Binding-site contacts:
Ligand atom C2 contacts residue SER146 of chain 1.A at 3.5 Å.
Ligand atom C9 contacts residue ASP199 of chain 1.A at 3.1 Å.
Ligand atom C7 contacts residue ASP151 of chain 1.A at 3.4 Å.
Ligand atom C3 contacts residue SER146 of chain 1.A at 3.8 Å.
Ligand atom C5 contacts residue ASP151 of chain 1.A at 3.4 Å.
Ligand atom N8 contacts residue ASP151 of chain 1.A at 3.6 Å.
Ligand atom N10 contacts residue ALA185 of chain 1.A at 2.9 Å (h-bond).
Ligand atom C7 contacts residue GLY148 of chain 1.A at 3.5 Å.
Ligand atom C2 contacts residue ASN188 of chain 1.A at 3.7 Å.
Ligand atom N8 contacts residue GLY148 of chain 1.A at 3.5 Å.
Ligand atom N10 contacts residue TRP184 of chain 1.A at 3.9 Å.
Ligand atom C4 contacts residue GLY187 of chain 1.A at 3.7 Å.
Ligand atom C5 contacts residue TRP147 of chain 1.A at 3.9 Å (hydrophobic).
Ligand atom N8 contacts residue PRO149 of chain 1.A at 3.4 Å (h-bond).
Ligand atom C9 contacts residue TRP147 of chain 1.A at 3.6 Å (hydrophobic).
Ligand atom C4 contacts residue ALA185 of chain 1.A at 4.0 Å (hydrophobic).
Ligand atom C7 contacts residue TRP147 of chain 1.A at 4.0 Å (hydrophobic).
Ligand atom N10 contacts residue GLY187 of chain 1.A at 3.9 Å.
Ligand atom N8 contacts residue ASP199 of chain 1.A at 3.0 Å (salt-bridge).
Ligand atom C3 contacts residue TRP147 of chain 1.A at 3.7 Å (hydrophobic).
Ligand atom C2 contacts residue TRP147 of chain 1.A at 3.8 Å (hydrophobic).
Ligand atom C4 contacts residue ASP151 of chain 1.A at 4.1 Å.
Ligand atom C7 contacts residue PRO149 of chain 1.A at 3.2 Å (hydrophobic).
Ligand atom C2 contacts residue SER261 of chain 1.A at 3.4 Å.
Ligand atom N10 contacts residue SER186 of chain 1.A at 3.8 Å.
Ligand atom C6 contacts residue ASP151 of chain 1.A at 3.5 Å.
Ligand atom N10 contacts residue TRP147 of chain 1.A at 3.7 Å.
Ligand atom N10 contacts residue ASP199 of chain 1.A at 2.6 Å (salt-bridge).
Ligand atom C1 contacts residue SER146 of chain 1.A at 3.6 Å.
Ligand atom C3 contacts residue ALA185 of chain 1.A at 3.5 Å (hydrophobic).
Ligand atom N8 contacts residue TRP147 of chain 1.A at 3.8 Å.
Ligand atom C4 contacts residue TRP147 of chain 1.A at 3.7 Å (hydrophobic).
Ligand atom C9 contacts residue GLY187 of chain 1.A at 3.9 Å.
Ligand atom C9 contacts residue ALA185 of chain 1.A at 3.9 Å (hydrophobic).
Ligand atom C1 contacts residue SER261 of chain 1.A at 3.5 Å.
Ligand atom C9 contacts residue GLY148 of chain 1.A at 3.9 Å.
Ligand atom C1 contacts residue ASN188 of chain 1.A at 3.3 Å.
Ligand atom C2 contacts residue ALA185 of chain 1.A at 4.0 Å (hydrophobic).
Ligand atom C5 contacts residue GLY148 of chain 1.A at 3.9 Å.
Ligand atom C3 contacts residue GLY187 of chain 1.A at 3.8 Å.

This protein binds this small molecule.
Small molecule (SMILES): NC1=NCc2ccccc21

Sequence of chain 1.A:
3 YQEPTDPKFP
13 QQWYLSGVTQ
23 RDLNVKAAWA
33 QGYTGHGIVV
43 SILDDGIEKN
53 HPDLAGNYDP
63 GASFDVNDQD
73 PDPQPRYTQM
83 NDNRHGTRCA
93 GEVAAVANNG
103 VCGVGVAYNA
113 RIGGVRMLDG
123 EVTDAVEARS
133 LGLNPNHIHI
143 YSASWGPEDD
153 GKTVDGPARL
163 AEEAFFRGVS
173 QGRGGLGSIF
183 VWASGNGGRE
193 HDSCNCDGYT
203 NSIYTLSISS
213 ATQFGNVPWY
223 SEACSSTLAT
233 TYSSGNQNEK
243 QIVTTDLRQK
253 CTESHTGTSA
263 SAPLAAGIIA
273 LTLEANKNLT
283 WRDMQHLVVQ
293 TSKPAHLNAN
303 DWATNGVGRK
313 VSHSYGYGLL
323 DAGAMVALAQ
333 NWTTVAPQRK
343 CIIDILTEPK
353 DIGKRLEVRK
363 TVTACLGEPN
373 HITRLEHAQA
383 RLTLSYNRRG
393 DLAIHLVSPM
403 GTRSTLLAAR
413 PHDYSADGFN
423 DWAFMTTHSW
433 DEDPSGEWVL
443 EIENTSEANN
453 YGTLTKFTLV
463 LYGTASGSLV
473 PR